Binding-site contacts:
Ligand atom C37 contacts residue ILE72 of chain 1.O at 3.8 Å (hydrophobic).
Ligand atom C22 contacts residue HIS26 of chain 1.O at 4.2 Å.
Ligand atom C22 contacts residue LEU75 of chain 1.O at 3.9 Å (hydrophobic).
Ligand atom C25 contacts residue HIS26 of chain 1.O at 4.2 Å.
Ligand atom C34 contacts residue ILE30 of chain 1.O at 4.0 Å (hydrophobic).
Ligand atom C34 contacts residue LEU33 of chain 1.O at 4.1 Å (hydrophobic).
Ligand atom C43 contacts residue LEU33 of chain 1.O at 4.1 Å (hydrophobic).
Ligand atom C19 contacts residue HIS26 of chain 1.O at 3.6 Å.
Ligand atom C43 contacts residue ILE72 of chain 1.O at 4.2 Å (hydrophobic).
Ligand atom C40 contacts residue LEU33 of chain 1.O at 3.8 Å (hydrophobic).
Ligand atom C34 contacts residue MET29 of chain 1.O at 4.4 Å (hydrophobic).
Ligand atom C43 contacts residue ILE34 of chain 1.O at 3.7 Å (hydrophobic).
Ligand atom C25 contacts residue ILE30 of chain 1.O at 3.9 Å (hydrophobic).
Ligand atom C31 contacts residue ILE30 of chain 1.O at 4.0 Å (hydrophobic).
Ligand atom C28 contacts residue MET29 of chain 1.O at 3.9 Å (hydrophobic).
Ligand atom C28 contacts residue ILE30 of chain 1.O at 4.2 Å (hydrophobic).
Ligand atom O16 contacts residue HIS26 of chain 1.O at 4.4 Å.
Ligand atom C25 contacts residue LEU75 of chain 1.O at 4.2 Å (hydrophobic).
Ligand atom C18 contacts residue HIS26 of chain 1.O at 3.9 Å.

Sequence of chain 1.O:
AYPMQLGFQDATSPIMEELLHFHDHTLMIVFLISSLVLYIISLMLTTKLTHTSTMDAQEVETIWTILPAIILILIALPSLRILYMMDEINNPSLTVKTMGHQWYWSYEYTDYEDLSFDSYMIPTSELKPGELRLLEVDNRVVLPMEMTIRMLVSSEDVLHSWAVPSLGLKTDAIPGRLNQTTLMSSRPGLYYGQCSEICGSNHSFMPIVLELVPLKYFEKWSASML

The protein below binds the small molecule below.
Small molecule (SMILES): CCCCCCCCCCO[C@@H]1O[C@H](CO)[C@@H](O[C@H]2O[C@H](CO)[C@@H](O)[C@H](O)[C@H]2O)[C@H](O)[C@H]1O